Binding-site contacts:
Ligand atom OXT contacts residue GLY21 of chain 1.I at 3.8 Å.
Ligand atom NE1 contacts residue ALA40 of chain 2.G at 3.8 Å.
Ligand atom N contacts residue THR24 of chain 1.I at 2.8 Å (h-bond).
Ligand atom CA contacts residue SER47 of chain 1.I at 3.9 Å.
Ligand atom CE3 contacts residue HIS28 of chain 2.G at 4.0 Å.
Ligand atom OXT contacts residue THR43 of chain 2.G at 2.6 Å (h-bond).
Ligand atom C contacts residue GLY21 of chain 1.I at 3.3 Å.
Ligand atom C contacts residue THR43 of chain 2.G at 3.5 Å.
Ligand atom OXT contacts residue THR46 of chain 2.G at 2.8 Å (h-bond).
Ligand atom CB contacts residue THR24 of chain 1.I at 3.6 Å.
Ligand atom CZ2 contacts residue THR46 of chain 2.G at 3.9 Å.
Ligand atom CA contacts residue THR24 of chain 1.I at 3.2 Å.
Ligand atom CZ3 contacts residue GLY17 of chain 2.G at 3.6 Å.
Ligand atom O contacts residue ARG20 of chain 1.I at 3.5 Å.
Ligand atom CD1 contacts residue THR43 of chain 2.G at 3.9 Å.
Ligand atom CB contacts residue THR19 of chain 1.I at 3.7 Å.
Ligand atom CA contacts residue GLY21 of chain 1.I at 3.5 Å.
Ligand atom CZ2 contacts residue ALA40 of chain 2.G at 3.9 Å (hydrophobic).
Ligand atom O contacts residue GLY21 of chain 1.I at 3.0 Å (h-bond).
Ligand atom CE3 contacts residue HIS27 of chain 2.G at 4.0 Å.
Ligand atom O contacts residue THR43 of chain 2.G at 3.6 Å.
Ligand atom C contacts residue SER47 of chain 1.I at 3.5 Å.
Ligand atom NE1 contacts residue GLN41 of chain 2.G at 2.8 Å (h-bond).
Ligand atom CB contacts residue SER47 of chain 1.I at 3.4 Å.
Ligand atom N contacts residue GLY21 of chain 1.I at 2.8 Å (h-bond).
Ligand atom N contacts residue ASP23 of chain 1.I at 3.0 Å (salt-bridge).
Ligand atom CD1 contacts residue SER47 of chain 1.I at 3.5 Å.
Ligand atom CD1 contacts residue GLN41 of chain 2.G at 3.6 Å.
Ligand atom N contacts residue THR19 of chain 1.I at 2.8 Å (h-bond).
Ligand atom O contacts residue SER47 of chain 1.I at 2.9 Å (h-bond).
Ligand atom CA contacts residue THR19 of chain 1.I at 3.8 Å.
Ligand atom OXT contacts residue HIS45 of chain 2.G at 3.8 Å.
Ligand atom CZ2 contacts residue ILE49 of chain 2.G at 3.9 Å (hydrophobic).
Ligand atom CE2 contacts residue GLN41 of chain 2.G at 3.9 Å.
Ligand atom CD2 contacts residue THR46 of chain 2.G at 4.0 Å.
Ligand atom CZ3 contacts residue HIS28 of chain 2.G at 4.0 Å.
Ligand atom C contacts residue THR46 of chain 2.G at 3.9 Å.
Ligand atom CG contacts residue SER47 of chain 1.I at 3.8 Å.
Ligand atom O contacts residue THR19 of chain 1.I at 4.0 Å.
Ligand atom CH2 contacts residue GLY17 of chain 2.G at 3.6 Å.

The small molecule below binds the protein below.
Small molecule (SMILES): N[C@@H](Cc1c[nH]c2ccccc12)C(=O)O

Sequence of chain 1.I:
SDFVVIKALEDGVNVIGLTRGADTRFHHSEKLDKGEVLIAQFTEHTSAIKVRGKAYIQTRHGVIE

Sequence of chain 2.G:
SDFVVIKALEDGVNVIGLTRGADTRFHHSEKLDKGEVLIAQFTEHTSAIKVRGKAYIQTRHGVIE